Binding-site contacts:
Ligand atom C14 contacts residue LEU6 of chain 1.B at 3.8 Å (hydrophobic).
Ligand atom C19 contacts residue GLY8 of chain 1.B at 3.6 Å.
Ligand atom C15 contacts residue GLY8 of chain 1.B at 3.5 Å.
Ligand atom C18 contacts residue GLY8 of chain 1.B at 2.6 Å.
Ligand atom C19 contacts residue PHE124 of chain 1.A at 3.7 Å (hydrophobic).
Ligand atom C05 contacts residue ASN47 of chain 1.A at 3.7 Å.
Ligand atom C12 contacts residue GLY8 of chain 1.B at 4.0 Å.
Ligand atom C13 contacts residue PRO7 of chain 1.B at 4.3 Å (hydrophobic).
Ligand atom C19 contacts residue SER50 of chain 1.A at 3.2 Å.
Ligand atom C06 contacts residue VAL51 of chain 1.A at 3.7 Å (hydrophobic).
Ligand atom C15 contacts residue LEU6 of chain 1.B at 4.0 Å (hydrophobic).
Ligand atom C11 contacts residue PRO7 of chain 1.B at 4.2 Å (hydrophobic).
Ligand atom C06 contacts residue ASN47 of chain 1.A at 3.9 Å.
Ligand atom C11 contacts residue GLY8 of chain 1.B at 3.6 Å.
Ligand atom C20 contacts residue GLY8 of chain 1.B at 3.6 Å.
Ligand atom C16 contacts residue SER50 of chain 1.A at 4.4 Å.
Ligand atom C07 contacts residue ASN47 of chain 1.A at 4.2 Å.
Ligand atom C01 contacts residue ASN47 of chain 1.A at 3.5 Å.
Ligand atom C16 contacts residue VAL51 of chain 1.A at 4.2 Å (hydrophobic).
Ligand atom C08 contacts residue ASN47 of chain 1.A at 4.2 Å.
Ligand atom C10 contacts residue GLY8 of chain 1.B at 3.4 Å.
Ligand atom C19 contacts residue ASN47 of chain 1.A at 4.0 Å.
Ligand atom C20 contacts residue ASN47 of chain 1.A at 3.9 Å.
Ligand atom C20 contacts residue SER50 of chain 1.A at 3.4 Å.
Ligand atom N17 contacts residue GLY8 of chain 1.B at 1.4 Å.
Ligand atom N17 contacts residue SER50 of chain 1.A at 4.2 Å.
Ligand atom N17 contacts residue LEU6 of chain 1.B at 4.4 Å.
Ligand atom C07 contacts residue VAL51 of chain 1.A at 3.4 Å (hydrophobic).
Ligand atom C03 contacts residue ASN47 of chain 1.A at 3.6 Å.
Ligand atom C20 contacts residue VAL51 of chain 1.A at 4.0 Å (hydrophobic).
Ligand atom C13 contacts residue GLY8 of chain 1.B at 4.3 Å.
Ligand atom C18 contacts residue SER50 of chain 1.A at 3.5 Å.
Ligand atom C14 contacts residue GLY8 of chain 1.B at 4.2 Å.
Ligand atom C12 contacts residue PRO7 of chain 1.B at 3.9 Å (hydrophobic).
Ligand atom O02 contacts residue ASN47 of chain 1.A at 3.9 Å.
Ligand atom C09 contacts residue GLY8 of chain 1.B at 3.5 Å.
Ligand atom C04 contacts residue ASN47 of chain 1.A at 3.2 Å.
Ligand atom C16 contacts residue GLY8 of chain 1.B at 2.5 Å.
Ligand atom C18 contacts residue LEU6 of chain 1.B at 4.4 Å (hydrophobic).

The small molecule below binds the protein below.
Small molecule (SMILES): COc1ccccc1[C@@H](c1ccccc1)[C@H]1CCCN1

Sequence of chain 1.B:
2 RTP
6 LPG

Sequence of chain 1.A:
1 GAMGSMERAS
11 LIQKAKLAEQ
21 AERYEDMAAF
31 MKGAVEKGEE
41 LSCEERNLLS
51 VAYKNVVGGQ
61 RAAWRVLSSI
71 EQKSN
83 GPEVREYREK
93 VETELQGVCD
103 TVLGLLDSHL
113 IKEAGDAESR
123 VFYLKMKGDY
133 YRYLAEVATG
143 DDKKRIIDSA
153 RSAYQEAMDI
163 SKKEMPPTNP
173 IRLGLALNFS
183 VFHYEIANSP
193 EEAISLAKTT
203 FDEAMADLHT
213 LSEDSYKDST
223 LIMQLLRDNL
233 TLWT